A protein and the small-molecule ligand that binds it are described below.
Small molecule (SMILES): CC(=O)N[C@H]1[C@H](O[C@H]2[C@H](O)[C@@H](NC(C)=O)CO[C@@H]2CO)O[C@H](CO)[C@@H](O)[C@@H]1O

Sequence of chain 1.E:
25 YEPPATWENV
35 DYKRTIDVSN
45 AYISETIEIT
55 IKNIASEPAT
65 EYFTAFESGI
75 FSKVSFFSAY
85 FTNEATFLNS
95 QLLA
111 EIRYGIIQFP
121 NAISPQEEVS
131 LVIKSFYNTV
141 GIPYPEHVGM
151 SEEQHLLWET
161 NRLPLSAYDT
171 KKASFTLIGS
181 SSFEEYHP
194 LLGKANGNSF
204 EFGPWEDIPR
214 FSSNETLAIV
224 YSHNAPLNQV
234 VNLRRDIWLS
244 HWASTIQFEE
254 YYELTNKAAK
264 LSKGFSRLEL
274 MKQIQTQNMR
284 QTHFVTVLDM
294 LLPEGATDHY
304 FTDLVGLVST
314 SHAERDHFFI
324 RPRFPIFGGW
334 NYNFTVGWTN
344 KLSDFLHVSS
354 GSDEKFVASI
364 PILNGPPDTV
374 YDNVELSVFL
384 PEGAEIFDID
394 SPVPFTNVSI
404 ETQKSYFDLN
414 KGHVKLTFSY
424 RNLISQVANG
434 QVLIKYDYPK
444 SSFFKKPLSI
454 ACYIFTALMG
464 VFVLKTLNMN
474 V

Binding-site contacts:
Ligand atom O5 contacts residue SER402 of chain 1.E at 3.4 Å (h-bond).
Ligand atom C6 contacts residue ASN400 of chain 1.E at 3.1 Å.
Ligand atom O5 contacts residue ASN400 of chain 1.E at 2.5 Å (h-bond).
Ligand atom C1 contacts residue SER402 of chain 1.E at 4.2 Å.
Ligand atom O6 contacts residue ASN400 of chain 1.E at 4.5 Å.
Ligand atom C5 contacts residue ASN400 of chain 1.E at 3.2 Å.
Ligand atom C3 contacts residue ASN400 of chain 1.E at 3.2 Å.
Ligand atom N2 contacts residue ASN400 of chain 1.E at 3.7 Å.
Ligand atom C8 contacts residue ASN400 of chain 1.E at 4.1 Å.
Ligand atom C1 contacts residue ASN400 of chain 1.E at 1.4 Å.
Ligand atom C6 contacts residue SER402 of chain 1.E at 4.0 Å.
Ligand atom C2 contacts residue ASN400 of chain 1.E at 2.5 Å.
Ligand atom C4 contacts residue ASN400 of chain 1.E at 3.8 Å.
Ligand atom C5 contacts residue SER402 of chain 1.E at 4.1 Å.
Ligand atom O3 contacts residue ASN400 of chain 1.E at 3.0 Å (h-bond).